Binding-site contacts:
Ligand atom C3 contacts residue ASN350 of chain 1.B at 3.8 Å.
Ligand atom C2 contacts residue GLN599 of chain 1.B at 3.8 Å.
Ligand atom C1 contacts residue GLN599 of chain 1.B at 4.2 Å.
Ligand atom C5 contacts residue ASN350 of chain 1.B at 3.7 Å.
Ligand atom C8 contacts residue ASN350 of chain 1.B at 3.4 Å.
Ligand atom C2 contacts residue ASN350 of chain 1.B at 2.5 Å.
Ligand atom C7 contacts residue ASN350 of chain 1.B at 3.4 Å.
Ligand atom C7 contacts residue GLN599 of chain 1.B at 4.0 Å.
Ligand atom O5 contacts residue ASN350 of chain 1.B at 2.3 Å (h-bond).
Ligand atom O7 contacts residue GLN599 of chain 1.B at 4.0 Å.
Ligand atom O7 contacts residue ASN350 of chain 1.B at 4.3 Å.
Ligand atom C4 contacts residue ASN350 of chain 1.B at 4.2 Å.
Ligand atom C3 contacts residue GLN599 of chain 1.B at 3.6 Å.
Ligand atom N2 contacts residue ASN350 of chain 1.B at 2.9 Å (h-bond).
Ligand atom N2 contacts residue GLN599 of chain 1.B at 3.0 Å (h-bond).
Ligand atom C1 contacts residue ASN350 of chain 1.B at 1.4 Å.
Ligand atom O3 contacts residue GLN599 of chain 1.B at 3.9 Å.

Sequence of chain 1.B:
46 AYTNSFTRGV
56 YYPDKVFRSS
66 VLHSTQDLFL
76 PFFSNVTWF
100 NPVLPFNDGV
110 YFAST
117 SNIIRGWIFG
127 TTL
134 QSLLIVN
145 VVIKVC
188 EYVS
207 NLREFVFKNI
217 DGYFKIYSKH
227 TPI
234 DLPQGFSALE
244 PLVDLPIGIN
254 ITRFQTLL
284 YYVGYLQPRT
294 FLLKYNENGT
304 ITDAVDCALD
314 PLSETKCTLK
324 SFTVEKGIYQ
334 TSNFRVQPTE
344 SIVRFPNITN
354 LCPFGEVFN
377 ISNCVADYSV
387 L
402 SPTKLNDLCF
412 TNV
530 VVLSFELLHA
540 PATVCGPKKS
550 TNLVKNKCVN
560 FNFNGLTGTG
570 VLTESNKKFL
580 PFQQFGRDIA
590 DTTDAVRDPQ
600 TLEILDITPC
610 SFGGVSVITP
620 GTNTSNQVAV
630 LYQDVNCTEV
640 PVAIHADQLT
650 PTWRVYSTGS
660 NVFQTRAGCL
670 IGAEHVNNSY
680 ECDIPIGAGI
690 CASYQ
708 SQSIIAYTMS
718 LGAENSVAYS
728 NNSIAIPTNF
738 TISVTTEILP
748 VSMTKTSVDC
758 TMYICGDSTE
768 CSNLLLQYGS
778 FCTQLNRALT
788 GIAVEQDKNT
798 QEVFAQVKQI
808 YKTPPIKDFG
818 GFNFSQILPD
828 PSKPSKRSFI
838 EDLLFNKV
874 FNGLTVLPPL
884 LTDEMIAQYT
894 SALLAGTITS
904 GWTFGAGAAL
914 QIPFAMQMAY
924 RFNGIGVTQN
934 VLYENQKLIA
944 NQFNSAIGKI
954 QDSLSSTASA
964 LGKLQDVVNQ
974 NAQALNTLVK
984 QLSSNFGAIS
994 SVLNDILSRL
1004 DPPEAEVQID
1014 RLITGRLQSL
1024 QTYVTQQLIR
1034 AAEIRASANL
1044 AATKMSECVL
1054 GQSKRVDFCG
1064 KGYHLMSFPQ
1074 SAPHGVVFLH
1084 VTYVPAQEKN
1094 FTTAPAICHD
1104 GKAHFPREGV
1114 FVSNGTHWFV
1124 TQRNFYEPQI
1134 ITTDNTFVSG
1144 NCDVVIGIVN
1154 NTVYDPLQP

The protein below binds the small molecule below.
Small molecule (SMILES): CC(=O)N[C@H]1[C@H](O[C@H]2[C@H](O)[C@@H](NC(C)=O)CO[C@@H]2CO)O[C@H](CO)[C@@H](O)[C@@H]1O